A protein and the small-molecule ligand that binds it are described below.
Small molecule (SMILES): C[C@]12CC[C@H](OS(N)(=O)=O)CC1=CC[C@@H]1[C@@H]2CC[C@]2(C)C(=O)CC[C@@H]12

Binding-site contacts:
Ligand atom N19 contacts residue GLU106 of chain 1.A at 4.0 Å.
Ligand atom C2 contacts residue LEU197 of chain 1.A at 4.2 Å (hydrophobic).
Ligand atom C1 contacts residue THR199 of chain 1.A at 3.0 Å.
Ligand atom C14 contacts residue PRO201 of chain 1.A at 4.3 Å (hydrophobic).
Ligand atom C6 contacts residue LEU197 of chain 1.A at 3.9 Å (hydrophobic).
Ligand atom S22 contacts residue HIS119 of chain 1.A at 4.2 Å.
Ligand atom C contacts residue GLN92 of chain 1.A at 3.7 Å.
Ligand atom N19 contacts residue ZN1 of chain 1.B at 1.9 Å.
Ligand atom C18 contacts residue GLY131 of chain 1.A at 3.9 Å.
Ligand atom N19 contacts residue HIS119 of chain 1.A at 3.3 Å (h-bond).
Ligand atom N19 contacts residue HIS94 of chain 1.A at 3.3 Å (h-bond).
Ligand atom C11 contacts residue PRO201 of chain 1.A at 4.3 Å (hydrophobic).
Ligand atom O25 contacts residue HIS94 of chain 1.A at 3.5 Å.
Ligand atom O21 contacts residue ZN1 of chain 1.B at 4.3 Å.
Ligand atom C17 contacts residue VAL130 of chain 1.A at 3.8 Å (hydrophobic).
Ligand atom C3 contacts residue HIS94 of chain 1.A at 4.3 Å.
Ligand atom S22 contacts residue ZN1 of chain 1.B at 3.0 Å.
Ligand atom O20 contacts residue ZN1 of chain 1.B at 3.3 Å.
Ligand atom C12 contacts residue VAL134 of chain 1.A at 4.2 Å (hydrophobic).
Ligand atom S22 contacts residue THR198 of chain 1.A at 3.8 Å.
Ligand atom O21 contacts residue LEU197 of chain 1.A at 3.2 Å.
Ligand atom C3 contacts residue GLN92 of chain 1.A at 4.2 Å.
Ligand atom C3 contacts residue VAL121 of chain 1.A at 4.2 Å (hydrophobic).
Ligand atom C8 contacts residue LEU140 of chain 1.A at 4.2 Å (hydrophobic).
Ligand atom N19 contacts residue HIS96 of chain 1.A at 3.4 Å (h-bond).
Ligand atom O25 contacts residue ZN1 of chain 1.B at 3.5 Å.
Ligand atom O20 contacts residue VAL142 of chain 1.A at 4.1 Å.
Ligand atom C17 contacts residue VAL134 of chain 1.A at 4.0 Å (hydrophobic).
Ligand atom S22 contacts residue HIS94 of chain 1.A at 3.7 Å.
Ligand atom C8 contacts residue VAL134 of chain 1.A at 4.0 Å (hydrophobic).
Ligand atom N19 contacts residue THR198 of chain 1.A at 2.8 Å (h-bond).
Ligand atom O20 contacts residue HIS119 of chain 1.A at 4.0 Å.
Ligand atom C6 contacts residue VAL121 of chain 1.A at 4.1 Å (hydrophobic).
Ligand atom C4 contacts residue LEU197 of chain 1.A at 4.2 Å (hydrophobic).
Ligand atom C10 contacts residue THR199 of chain 1.A at 3.3 Å.
Ligand atom C6 contacts residue LEU140 of chain 1.A at 4.0 Å (hydrophobic).
Ligand atom O20 contacts residue HIS94 of chain 1.A at 3.2 Å.
Ligand atom C2 contacts residue THR199 of chain 1.A at 4.0 Å.
Ligand atom O20 contacts residue VAL121 of chain 1.A at 3.6 Å.
Ligand atom O21 contacts residue THR198 of chain 1.A at 2.9 Å (h-bond).

Sequence of chain 1.A:
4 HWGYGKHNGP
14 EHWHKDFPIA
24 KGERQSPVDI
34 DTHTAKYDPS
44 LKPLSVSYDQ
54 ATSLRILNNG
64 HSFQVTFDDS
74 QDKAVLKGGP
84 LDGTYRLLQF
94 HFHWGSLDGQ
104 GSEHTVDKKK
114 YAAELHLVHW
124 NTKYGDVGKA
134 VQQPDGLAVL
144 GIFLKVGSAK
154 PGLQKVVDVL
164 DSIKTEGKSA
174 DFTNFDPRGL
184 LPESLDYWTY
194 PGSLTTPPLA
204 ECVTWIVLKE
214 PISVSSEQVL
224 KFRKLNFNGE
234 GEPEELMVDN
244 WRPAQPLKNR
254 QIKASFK